A small-molecule ligand and the protein it binds are described below.
Small molecule (SMILES): CC(=O)N[C@H]1[C@H](O[C@H]2[C@H](O)[C@@H](NC(C)=O)CO[C@@H]2CO)O[C@H](CO)[C@@H](O[C@@H]2O[C@H](CO)[C@@H](O)[C@H](O[C@@H]3O[C@H](CO)[C@@H](O)[C@H](O)[C@@H]3O)[C@@H]2O)[C@@H]1O

Sequence of chain 1.D:
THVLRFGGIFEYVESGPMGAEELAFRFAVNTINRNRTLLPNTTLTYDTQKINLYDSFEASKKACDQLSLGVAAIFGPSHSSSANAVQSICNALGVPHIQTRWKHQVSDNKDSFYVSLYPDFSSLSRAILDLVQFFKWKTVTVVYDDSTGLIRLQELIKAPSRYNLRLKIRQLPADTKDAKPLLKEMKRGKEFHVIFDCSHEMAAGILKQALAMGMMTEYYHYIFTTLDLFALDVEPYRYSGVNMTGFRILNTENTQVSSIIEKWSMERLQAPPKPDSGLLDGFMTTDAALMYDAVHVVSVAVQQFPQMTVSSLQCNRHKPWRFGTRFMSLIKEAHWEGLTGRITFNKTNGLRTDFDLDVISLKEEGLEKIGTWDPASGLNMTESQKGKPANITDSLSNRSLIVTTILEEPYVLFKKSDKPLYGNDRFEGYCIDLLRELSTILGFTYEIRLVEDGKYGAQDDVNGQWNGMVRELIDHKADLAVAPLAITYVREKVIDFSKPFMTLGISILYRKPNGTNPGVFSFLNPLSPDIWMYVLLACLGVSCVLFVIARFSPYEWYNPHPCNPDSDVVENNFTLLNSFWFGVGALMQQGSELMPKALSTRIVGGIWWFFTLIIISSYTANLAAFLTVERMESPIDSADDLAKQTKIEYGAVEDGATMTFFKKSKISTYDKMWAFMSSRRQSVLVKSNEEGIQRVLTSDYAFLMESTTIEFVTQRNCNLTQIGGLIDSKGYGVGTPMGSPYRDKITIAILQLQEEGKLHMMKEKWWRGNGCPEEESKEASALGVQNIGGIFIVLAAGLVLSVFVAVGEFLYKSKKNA

Binding-site contacts:
Ligand atom O5 contacts residue THR548 of chain 1.D at 4.0 Å.
Ligand atom O3 contacts residue NAG1 of chain 1.S at 4.0 Å.
Ligand atom C5 contacts residue THR730 of chain 1.D at 4.0 Å.
Ligand atom O3 contacts residue THR730 of chain 1.D at 3.9 Å.
Ligand atom N2 contacts residue ARG543 of chain 1.D at 4.0 Å.
Ligand atom O3 contacts residue ARG543 of chain 1.D at 3.2 Å (salt-bridge).
Ligand atom N2 contacts residue NAG1 of chain 1.S at 4.1 Å.
Ligand atom C4 contacts residue ASN546 of chain 1.D at 4.3 Å.
Ligand atom C1 contacts residue THR730 of chain 1.D at 3.8 Å.
Ligand atom C3 contacts residue ARG543 of chain 1.D at 3.6 Å.
Ligand atom C5 contacts residue ASN546 of chain 1.D at 3.7 Å.
Ligand atom O4 contacts residue THR730 of chain 1.D at 2.7 Å (h-bond).
Ligand atom C7 contacts residue ARG543 of chain 1.D at 3.8 Å.
Ligand atom O7 contacts residue ARG543 of chain 1.D at 3.0 Å (salt-bridge).
Ligand atom C5 contacts residue THR548 of chain 1.D at 4.2 Å.
Ligand atom C1 contacts residue THR548 of chain 1.D at 3.3 Å.
Ligand atom C2 contacts residue ARG543 of chain 1.D at 3.3 Å.
Ligand atom C8 contacts residue NAG1 of chain 1.S at 3.6 Å.
Ligand atom C2 contacts residue THR548 of chain 1.D at 4.3 Å.
Ligand atom C1 contacts residue ASN546 of chain 1.D at 1.5 Å.
Ligand atom C3 contacts residue THR730 of chain 1.D at 3.3 Å.
Ligand atom C7 contacts residue ASN546 of chain 1.D at 3.4 Å.
Ligand atom C1 contacts residue ARG543 of chain 1.D at 4.3 Å.
Ligand atom C7 contacts residue NAG1 of chain 1.S at 3.2 Å.
Ligand atom C5 contacts residue ARG543 of chain 1.D at 4.0 Å.
Ligand atom C8 contacts residue NAG2 of chain 1.S at 3.8 Å.
Ligand atom C4 contacts residue ARG543 of chain 1.D at 3.5 Å.
Ligand atom C2 contacts residue THR730 of chain 1.D at 4.4 Å.
Ligand atom O7 contacts residue ASN546 of chain 1.D at 3.6 Å.
Ligand atom C6 contacts residue ARG543 of chain 1.D at 4.2 Å.
Ligand atom O5 contacts residue ASN546 of chain 1.D at 2.5 Å (h-bond).
Ligand atom C4 contacts residue THR730 of chain 1.D at 3.5 Å.
Ligand atom C2 contacts residue ASN546 of chain 1.D at 2.4 Å.
Ligand atom O7 contacts residue NAG1 of chain 1.S at 2.7 Å (h-bond).
Ligand atom C8 contacts residue ASN546 of chain 1.D at 4.4 Å.
Ligand atom N2 contacts residue THR548 of chain 1.D at 4.4 Å.
Ligand atom O5 contacts residue ARG543 of chain 1.D at 3.7 Å.
Ligand atom C3 contacts residue ASN546 of chain 1.D at 3.8 Å.
Ligand atom N2 contacts residue ASN546 of chain 1.D at 2.7 Å (h-bond).
Ligand atom C2 contacts residue THR730 of chain 1.D at 4.3 Å.